The protein below binds the small molecule below.
Small molecule (SMILES): CC(=O)N[C@@H]1[C@@H](O)[C@H](O)[C@@H](CO)O[C@H]1O

Sequence of chain 2.B:
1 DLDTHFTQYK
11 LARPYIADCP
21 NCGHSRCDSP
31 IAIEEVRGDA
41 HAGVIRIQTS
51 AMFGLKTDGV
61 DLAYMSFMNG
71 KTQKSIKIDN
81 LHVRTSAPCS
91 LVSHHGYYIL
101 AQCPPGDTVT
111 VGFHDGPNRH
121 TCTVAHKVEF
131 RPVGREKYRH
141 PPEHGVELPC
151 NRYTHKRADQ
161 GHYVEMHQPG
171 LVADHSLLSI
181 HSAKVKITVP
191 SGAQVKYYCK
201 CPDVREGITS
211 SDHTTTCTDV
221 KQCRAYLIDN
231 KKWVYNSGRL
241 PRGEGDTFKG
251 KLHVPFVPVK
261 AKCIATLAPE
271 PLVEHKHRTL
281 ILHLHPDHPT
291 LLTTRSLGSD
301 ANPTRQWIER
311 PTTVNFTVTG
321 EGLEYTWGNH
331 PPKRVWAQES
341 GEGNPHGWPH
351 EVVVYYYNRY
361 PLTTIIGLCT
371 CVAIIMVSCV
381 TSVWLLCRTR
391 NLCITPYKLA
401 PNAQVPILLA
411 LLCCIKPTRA

Binding-site contacts:
Ligand atom C3 contacts residue ASN315 of chain 2.B at 3.8 Å.
Ligand atom C7 contacts residue ASN315 of chain 2.B at 3.3 Å.
Ligand atom C1 contacts residue ASN315 of chain 2.B at 1.4 Å.
Ligand atom C6 contacts residue THR313 of chain 2.B at 4.5 Å.
Ligand atom C6 contacts residue ASN315 of chain 2.B at 4.5 Å.
Ligand atom C5 contacts residue ASN315 of chain 2.B at 3.7 Å.
Ligand atom C8 contacts residue ASN315 of chain 2.B at 3.5 Å.
Ligand atom C4 contacts residue ASN315 of chain 2.B at 4.3 Å.
Ligand atom O5 contacts residue THR313 of chain 2.B at 4.3 Å.
Ligand atom N2 contacts residue ASN315 of chain 2.B at 2.8 Å (h-bond).
Ligand atom C1 contacts residue VAL314 of chain 2.B at 4.4 Å (hydrophobic).
Ligand atom O5 contacts residue VAL314 of chain 2.B at 3.8 Å.
Ligand atom O7 contacts residue ASN315 of chain 2.B at 4.2 Å.
Ligand atom O5 contacts residue ASN315 of chain 2.B at 2.4 Å (h-bond).
Ligand atom C2 contacts residue ASN315 of chain 2.B at 2.5 Å.
Ligand atom C8 contacts residue ILE281 of chain 2.B at 4.5 Å (hydrophobic).